Sequence of chain 1.A:
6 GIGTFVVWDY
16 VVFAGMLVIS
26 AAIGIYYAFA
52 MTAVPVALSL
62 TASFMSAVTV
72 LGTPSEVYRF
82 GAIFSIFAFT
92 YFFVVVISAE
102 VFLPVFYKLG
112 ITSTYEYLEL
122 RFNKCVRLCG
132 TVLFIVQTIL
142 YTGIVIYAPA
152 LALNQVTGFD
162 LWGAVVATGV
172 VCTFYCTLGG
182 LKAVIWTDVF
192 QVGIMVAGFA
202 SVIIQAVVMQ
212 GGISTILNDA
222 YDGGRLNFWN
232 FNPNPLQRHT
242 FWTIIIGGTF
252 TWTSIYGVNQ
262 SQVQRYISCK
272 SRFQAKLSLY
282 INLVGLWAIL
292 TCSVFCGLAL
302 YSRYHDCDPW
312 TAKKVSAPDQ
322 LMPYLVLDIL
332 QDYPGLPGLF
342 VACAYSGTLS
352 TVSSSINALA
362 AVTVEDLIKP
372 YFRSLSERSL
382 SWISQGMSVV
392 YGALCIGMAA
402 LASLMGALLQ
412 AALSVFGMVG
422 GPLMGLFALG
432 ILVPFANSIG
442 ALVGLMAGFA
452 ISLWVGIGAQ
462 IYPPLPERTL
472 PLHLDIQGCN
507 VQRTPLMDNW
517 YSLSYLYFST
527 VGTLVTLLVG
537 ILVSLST

Binding-site contacts:
Ligand atom C4 contacts residue SER64 of chain 1.A at 3.9 Å.
Ligand atom O1 contacts residue PHE65 of chain 1.A at 3.9 Å.
Ligand atom C2 contacts residue SER64 of chain 1.A at 3.3 Å.
Ligand atom C2 contacts residue TRP253 of chain 1.A at 4.4 Å (hydrophobic).
Ligand atom C1 contacts residue TYR142 of chain 1.A at 3.1 Å (hydrophobic).
Ligand atom C3 contacts residue GLN263 of chain 1.A at 4.4 Å.
Ligand atom C3 contacts residue SER64 of chain 1.A at 3.8 Å.
Ligand atom O1 contacts residue TYR257 of chain 1.A at 4.5 Å.
Ligand atom C4 contacts residue ILE256 of chain 1.A at 3.7 Å (hydrophobic).
Ligand atom C4 contacts residue GLN263 of chain 1.A at 2.9 Å.
Ligand atom C1 contacts residue SER67 of chain 1.A at 4.4 Å.
Ligand atom O2 contacts residue ILE256 of chain 1.A at 3.5 Å.
Ligand atom O1 contacts residue TRP253 of chain 1.A at 4.4 Å.
Ligand atom O1 contacts residue GLN263 of chain 1.A at 2.8 Å (h-bond).
Ligand atom C1 contacts residue TRP253 of chain 1.A at 4.4 Å (hydrophobic).
Ligand atom C3 contacts residue TYR142 of chain 1.A at 3.2 Å (hydrophobic).
Ligand atom C1 contacts residue SER64 of chain 1.A at 4.3 Å.
Ligand atom O2 contacts residue GLN263 of chain 1.A at 2.4 Å (h-bond).
Ligand atom C1 contacts residue PHE65 of chain 1.A at 4.0 Å (hydrophobic).
Ligand atom O1 contacts residue SER64 of chain 1.A at 3.7 Å.
Ligand atom C2 contacts residue PHE65 of chain 1.A at 3.7 Å (hydrophobic).
Ligand atom O1 contacts residue ILE256 of chain 1.A at 3.9 Å.
Ligand atom C1 contacts residue THR70 of chain 1.A at 3.6 Å.
Ligand atom C2 contacts residue TYR142 of chain 1.A at 3.5 Å (hydrophobic).
Ligand atom C3 contacts residue PHE417 of chain 1.A at 4.0 Å (hydrophobic).

This small molecule binds to this protein.
Small molecule (SMILES): CCCC(=O)O